Binding-site contacts:
Ligand atom N1 contacts residue TRP70 of chain 1.C at 3.7 Å.
Ligand atom C2 contacts residue TYR97 of chain 1.G at 3.8 Å (hydrophobic).
Ligand atom C6 contacts residue LYS44 of chain 1.C at 2.4 Å.
Ligand atom C7 contacts residue LYS44 of chain 1.C at 2.9 Å.
Ligand atom C4 contacts residue TYR8 of chain 1.C at 3.8 Å (hydrophobic).
Ligand atom C10 contacts residue ILE97 of chain 1.C at 3.6 Å (hydrophobic).
Ligand atom O4 contacts residue ARG10 of chain 1.C at 3.1 Å (salt-bridge).
Ligand atom N1 contacts residue TRP157 of chain 1.C at 3.8 Å.
Ligand atom O10 contacts residue ILE97 of chain 1.C at 3.6 Å.
Ligand atom N2 contacts residue TRP157 of chain 1.C at 3.6 Å.
Ligand atom C8A contacts residue TYR8 of chain 1.C at 3.7 Å (hydrophobic).
Ligand atom C10 contacts residue ARG95 of chain 1.C at 3.9 Å.
Ligand atom C4 contacts residue TRP70 of chain 1.C at 3.7 Å (hydrophobic).
Ligand atom O10 contacts residue GLU100 of chain 1.H at 3.8 Å.
Ligand atom C8A contacts residue TRP70 of chain 1.C at 3.7 Å (hydrophobic).
Ligand atom C4A contacts residue TYR8 of chain 1.C at 3.6 Å (hydrophobic).
Ligand atom N5 contacts residue TYR8 of chain 1.C at 3.5 Å.
Ligand atom C11 contacts residue ILE97 of chain 1.C at 3.7 Å (hydrophobic).
Ligand atom N8 contacts residue TYR63 of chain 1.C at 3.4 Å.
Ligand atom C10 contacts residue GLU100 of chain 1.H at 3.8 Å.
Ligand atom C7 contacts residue TYR63 of chain 1.C at 3.5 Å (hydrophobic).
Ligand atom N3 contacts residue ARG95 of chain 1.C at 3.5 Å (salt-bridge).
Ligand atom N2 contacts residue TYR97 of chain 1.G at 3.2 Å (h-bond).
Ligand atom N5 contacts residue TRP70 of chain 1.C at 3.7 Å.
Ligand atom O4 contacts residue TYR8 of chain 1.C at 3.5 Å.
Ligand atom C4A contacts residue TRP70 of chain 1.C at 3.5 Å (hydrophobic).
Ligand atom C9 contacts residue TYR8 of chain 1.C at 3.6 Å (hydrophobic).
Ligand atom N8 contacts residue TYR8 of chain 1.C at 3.6 Å.
Ligand atom N1 contacts residue TYR97 of chain 1.G at 3.2 Å (h-bond).
Ligand atom N3 contacts residue ARG10 of chain 1.C at 3.3 Å (salt-bridge).
Ligand atom C7 contacts residue TYR8 of chain 1.C at 3.5 Å (hydrophobic).
Ligand atom C11 contacts residue TRP157 of chain 1.C at 3.6 Å (hydrophobic).
Ligand atom C9 contacts residue LEU67 of chain 1.C at 3.7 Å (hydrophobic).
Ligand atom N5 contacts residue LYS44 of chain 1.C at 3.6 Å (salt-bridge).
Ligand atom C9 contacts residue LYS44 of chain 1.C at 1.3 Å.
Ligand atom C6 contacts residue TYR8 of chain 1.C at 3.5 Å (hydrophobic).
Ligand atom C4 contacts residue ARG10 of chain 1.C at 3.4 Å.
Ligand atom C11 contacts residue GLU100 of chain 1.H at 3.4 Å.
Ligand atom O10 contacts residue ARG95 of chain 1.C at 2.8 Å (salt-bridge).
Ligand atom C11 contacts residue TYR153 of chain 1.C at 3.4 Å (hydrophobic).

The small molecule below binds the protein below.
Small molecule (SMILES): CC(=O)Nc1nc2ncc(C=O)nc2c(=O)[nH]1

Sequence of chain 1.C:
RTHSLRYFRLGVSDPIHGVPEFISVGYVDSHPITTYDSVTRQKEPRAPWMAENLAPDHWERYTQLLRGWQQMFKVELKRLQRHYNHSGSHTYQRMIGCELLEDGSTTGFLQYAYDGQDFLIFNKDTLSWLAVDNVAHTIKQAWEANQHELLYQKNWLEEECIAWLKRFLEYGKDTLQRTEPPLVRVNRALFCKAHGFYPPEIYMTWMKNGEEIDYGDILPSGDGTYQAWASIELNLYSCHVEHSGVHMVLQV

Sequence of chain 1.G:
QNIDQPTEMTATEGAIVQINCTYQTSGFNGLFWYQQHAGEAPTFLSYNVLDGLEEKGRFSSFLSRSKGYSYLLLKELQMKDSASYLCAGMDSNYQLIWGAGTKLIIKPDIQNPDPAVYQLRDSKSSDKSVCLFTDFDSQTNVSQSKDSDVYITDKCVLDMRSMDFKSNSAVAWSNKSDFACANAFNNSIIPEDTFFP

Sequence of chain 1.H:
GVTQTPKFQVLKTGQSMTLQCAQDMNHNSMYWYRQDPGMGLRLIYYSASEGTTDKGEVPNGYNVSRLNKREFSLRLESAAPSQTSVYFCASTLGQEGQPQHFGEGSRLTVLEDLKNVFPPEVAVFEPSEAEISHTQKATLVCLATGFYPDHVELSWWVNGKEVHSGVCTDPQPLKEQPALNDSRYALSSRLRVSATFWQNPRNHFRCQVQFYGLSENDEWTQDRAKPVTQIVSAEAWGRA